Binding-site contacts:
Ligand atom C7 contacts residue ASP2 of chain 1.A at 3.8 Å.
Ligand atom C6 contacts residue ASN154 of chain 1.A at 3.8 Å.
Ligand atom C7 contacts residue ASN5 of chain 1.A at 3.7 Å.
Ligand atom N2 contacts residue PHE3 of chain 1.A at 2.9 Å (h-bond).
Ligand atom C7 contacts residue PHE3 of chain 1.A at 3.5 Å (hydrophobic).
Ligand atom C1 contacts residue ASN154 of chain 1.A at 4.1 Å.
Ligand atom O5 contacts residue ASN5 of chain 1.A at 2.4 Å (h-bond).
Ligand atom C6 contacts residue ASP2 of chain 1.A at 3.9 Å.
Ligand atom C1 contacts residue ASN5 of chain 1.A at 1.4 Å.
Ligand atom C4 contacts residue ASN154 of chain 1.A at 4.4 Å.
Ligand atom C4 contacts residue ASN5 of chain 1.A at 4.3 Å.
Ligand atom C2 contacts residue PHE3 of chain 1.A at 3.9 Å (hydrophobic).
Ligand atom C1 contacts residue PHE3 of chain 1.A at 4.0 Å (hydrophobic).
Ligand atom O5 contacts residue ASN154 of chain 1.A at 3.9 Å.
Ligand atom C5 contacts residue ASN154 of chain 1.A at 3.4 Å.
Ligand atom O6 contacts residue ASP2 of chain 1.A at 2.9 Å (salt-bridge).
Ligand atom C8 contacts residue PHE3 of chain 1.A at 3.3 Å (hydrophobic).
Ligand atom O4 contacts residue ASN154 of chain 1.A at 4.5 Å.
Ligand atom C3 contacts residue ASN5 of chain 1.A at 3.8 Å.
Ligand atom C2 contacts residue ASN5 of chain 1.A at 2.4 Å.
Ligand atom C5 contacts residue ASN5 of chain 1.A at 3.7 Å.
Ligand atom N2 contacts residue ASP2 of chain 1.A at 3.9 Å.
Ligand atom N2 contacts residue ASN5 of chain 1.A at 2.8 Å (h-bond).
Ligand atom C3 contacts residue ASP2 of chain 1.A at 4.2 Å.
Ligand atom O7 contacts residue ASN5 of chain 1.A at 4.1 Å.
Ligand atom O3 contacts residue ASP2 of chain 1.A at 3.4 Å.
Ligand atom C8 contacts residue ASP2 of chain 1.A at 3.5 Å.
Ligand atom C3 contacts residue PHE3 of chain 1.A at 4.5 Å (hydrophobic).
Ligand atom O5 contacts residue ASP2 of chain 1.A at 3.8 Å.

Sequence of chain 1.A:
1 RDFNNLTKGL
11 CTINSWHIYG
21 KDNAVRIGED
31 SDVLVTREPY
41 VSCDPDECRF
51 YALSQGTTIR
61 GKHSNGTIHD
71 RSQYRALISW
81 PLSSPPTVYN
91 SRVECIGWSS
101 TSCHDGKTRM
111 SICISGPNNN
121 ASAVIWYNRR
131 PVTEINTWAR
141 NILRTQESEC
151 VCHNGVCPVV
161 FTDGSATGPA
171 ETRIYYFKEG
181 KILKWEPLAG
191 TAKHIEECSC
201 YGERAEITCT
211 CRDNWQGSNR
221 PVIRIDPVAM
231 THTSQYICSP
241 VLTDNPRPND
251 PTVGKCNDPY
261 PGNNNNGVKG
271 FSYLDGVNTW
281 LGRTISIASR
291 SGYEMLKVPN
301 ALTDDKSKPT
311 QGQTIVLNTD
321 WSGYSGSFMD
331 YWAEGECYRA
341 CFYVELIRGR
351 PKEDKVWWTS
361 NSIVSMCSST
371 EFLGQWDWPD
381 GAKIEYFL

The small molecule below binds the protein below.
Small molecule (SMILES): CC(=O)N[C@H]1[C@H](O[C@H]2[C@H](O)[C@@H](NC(C)=O)CO[C@@H]2CO)O[C@H](CO)[C@@H](O)[C@@H]1O